Binding-site contacts:
Ligand atom C1 contacts residue ASN91 of chain 1.E at 1.4 Å.
Ligand atom C8 contacts residue ALA139 of chain 1.E at 4.2 Å (hydrophobic).
Ligand atom O5 contacts residue ARG225 of chain 1.E at 3.7 Å.
Ligand atom C8 contacts residue GLU70 of chain 1.E at 3.8 Å.
Ligand atom O6 contacts residue GLU90 of chain 1.E at 3.6 Å.
Ligand atom N2 contacts residue ASN91 of chain 1.E at 3.5 Å (h-bond).
Ligand atom C2 contacts residue ASN91 of chain 1.E at 2.5 Å.
Ligand atom C7 contacts residue GLU70 of chain 1.E at 3.9 Å.
Ligand atom C8 contacts residue ASN68 of chain 1.E at 3.7 Å.
Ligand atom C6 contacts residue GLU90 of chain 1.E at 4.0 Å.
Ligand atom O7 contacts residue ARG225 of chain 1.E at 4.0 Å.
Ligand atom C4 contacts residue ASN91 of chain 1.E at 3.7 Å.
Ligand atom C8 contacts residue CYS140 of chain 1.E at 4.2 Å (hydrophobic).
Ligand atom O3 contacts residue ARG225 of chain 1.E at 2.3 Å (salt-bridge).
Ligand atom O7 contacts residue ASN91 of chain 1.E at 3.7 Å.
Ligand atom C6 contacts residue ARG225 of chain 1.E at 3.7 Å.
Ligand atom C8 contacts residue SER141 of chain 1.E at 3.9 Å.
Ligand atom C5 contacts residue ARG225 of chain 1.E at 4.2 Å.
Ligand atom O5 contacts residue GLU90 of chain 1.E at 4.2 Å.
Ligand atom N2 contacts residue ARG225 of chain 1.E at 3.6 Å (salt-bridge).
Ligand atom C8 contacts residue CYS94 of chain 1.E at 3.9 Å (hydrophobic).
Ligand atom C5 contacts residue ASN91 of chain 1.E at 2.9 Å.
Ligand atom O7 contacts residue CYS94 of chain 1.E at 3.5 Å.
Ligand atom C6 contacts residue ASN91 of chain 1.E at 3.9 Å.
Ligand atom C3 contacts residue ARG225 of chain 1.E at 3.3 Å.
Ligand atom C2 contacts residue ARG225 of chain 1.E at 3.4 Å.
Ligand atom C7 contacts residue ARG225 of chain 1.E at 3.8 Å.
Ligand atom O6 contacts residue ARG225 of chain 1.E at 4.4 Å.
Ligand atom C7 contacts residue ASN91 of chain 1.E at 3.9 Å.
Ligand atom N2 contacts residue GLU70 of chain 1.E at 3.8 Å.
Ligand atom C8 contacts residue ARG225 of chain 1.E at 4.3 Å.
Ligand atom O6 contacts residue ASN91 of chain 1.E at 4.2 Å.
Ligand atom C7 contacts residue CYS94 of chain 1.E at 4.1 Å (hydrophobic).
Ligand atom C4 contacts residue ARG225 of chain 1.E at 4.0 Å.
Ligand atom C1 contacts residue GLU70 of chain 1.E at 4.2 Å.
Ligand atom O7 contacts residue ASN68 of chain 1.E at 3.2 Å (h-bond).
Ligand atom O5 contacts residue ASN91 of chain 1.E at 1.5 Å (h-bond).
Ligand atom C7 contacts residue ASN68 of chain 1.E at 3.9 Å.
Ligand atom C3 contacts residue ASN91 of chain 1.E at 3.6 Å.

Sequence of chain 1.E:
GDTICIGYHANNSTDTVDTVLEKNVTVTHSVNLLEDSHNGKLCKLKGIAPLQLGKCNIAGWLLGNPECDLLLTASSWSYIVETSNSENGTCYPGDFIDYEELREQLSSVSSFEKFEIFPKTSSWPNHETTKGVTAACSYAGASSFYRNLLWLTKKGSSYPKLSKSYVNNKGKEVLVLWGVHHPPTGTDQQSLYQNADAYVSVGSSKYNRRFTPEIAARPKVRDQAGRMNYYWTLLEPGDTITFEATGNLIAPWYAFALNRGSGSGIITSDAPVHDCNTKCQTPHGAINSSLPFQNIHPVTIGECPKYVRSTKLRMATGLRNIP

The protein below binds the small molecule below.
Small molecule (SMILES): CC(=O)N[C@H]1[C@H](O[C@H]2[C@H](O)[C@@H](NC(C)=O)CO[C@@H]2CO)O[C@H](CO)[C@@H](O[C@@H]2O[C@H](CO)[C@@H](O)[C@H](O)[C@@H]2O)[C@@H]1O